Binding-site contacts:
Ligand atom O2A contacts residue GLY165 of chain 1.M at 3.1 Å.
Ligand atom C5 contacts residue TYR349 of chain 1.M at 3.4 Å (hydrophobic).
Ligand atom O3G contacts residue GLY163 of chain 1.M at 3.3 Å (h-bond).
Ligand atom N3B contacts residue ARG373 of chain 1.I at 3.5 Å (salt-bridge).
Ligand atom O1G contacts residue ARG193 of chain 1.M at 2.8 Å (salt-bridge).
Ligand atom N3B contacts residue GLY163 of chain 1.M at 3.0 Å (h-bond).
Ligand atom O1G contacts residue SER344 of chain 1.I at 3.1 Å.
Ligand atom O2A contacts residue LYS166 of chain 1.M at 3.5 Å (salt-bridge).
Ligand atom N6 contacts residue PHE422 of chain 1.M at 3.2 Å.
Ligand atom O2B contacts residue MG1 of chain 1.YA at 2.2 Å.
Ligand atom O2' contacts residue VAL371 of chain 1.I at 3.3 Å.
Ligand atom PB contacts residue LYS166 of chain 1.M at 3.4 Å.
Ligand atom PB contacts residue MG1 of chain 1.YA at 3.3 Å.
Ligand atom O1G contacts residue ILE343 of chain 1.I at 3.5 Å (h-bond).
Ligand atom O3' contacts residue PHE428 of chain 1.M at 3.3 Å.
Ligand atom O3G contacts residue ALA162 of chain 1.M at 3.4 Å.
Ligand atom O1G contacts residue ARG373 of chain 1.I at 2.8 Å (salt-bridge).
Ligand atom O2A contacts residue THR167 of chain 1.M at 3.2 Å (h-bond).
Ligand atom C4 contacts residue TYR349 of chain 1.M at 3.5 Å (hydrophobic).
Ligand atom O3A contacts residue GLY165 of chain 1.M at 3.0 Å (h-bond).
Ligand atom O1B contacts residue GLY165 of chain 1.M at 3.1 Å (h-bond).
Ligand atom O1A contacts residue ARG373 of chain 1.I at 3.2 Å (salt-bridge).
Ligand atom N7 contacts residue VAL168 of chain 1.M at 3.5 Å.
Ligand atom O4' contacts residue GLY163 of chain 1.M at 3.5 Å (h-bond).
Ligand atom O2' contacts residue PHE428 of chain 1.M at 3.3 Å.
Ligand atom O2G contacts residue ARG193 of chain 1.M at 3.2 Å (salt-bridge).
Ligand atom O2B contacts residue LYS166 of chain 1.M at 3.5 Å (salt-bridge).
Ligand atom N1 contacts residue TYR349 of chain 1.M at 3.4 Å.
Ligand atom O1B contacts residue VAL164 of chain 1.M at 3.4 Å (h-bond).
Ligand atom O3A contacts residue LYS166 of chain 1.M at 3.6 Å (salt-bridge).
Ligand atom O2B contacts residue THR167 of chain 1.M at 2.9 Å (h-bond).
Ligand atom N9 contacts residue TYR349 of chain 1.M at 3.5 Å.
Ligand atom C5' contacts residue GLY163 of chain 1.M at 3.5 Å.
Ligand atom PG contacts residue MG1 of chain 1.YA at 3.5 Å.
Ligand atom N6 contacts residue VAL168 of chain 1.M at 3.5 Å.
Ligand atom O2A contacts residue VAL168 of chain 1.M at 2.7 Å (h-bond).
Ligand atom N1 contacts residue ALA425 of chain 1.M at 3.5 Å.
Ligand atom O1B contacts residue LYS166 of chain 1.M at 2.6 Å (salt-bridge).
Ligand atom O3G contacts residue LYS166 of chain 1.M at 2.9 Å (salt-bridge).
Ligand atom O2G contacts residue MG1 of chain 1.YA at 2.2 Å.

The protein below binds the small molecule below.
Small molecule (SMILES): Nc1ncnc2c1ncn2[C@@H]1O[C@H](CO[P](=O)(O)O[P](=O)(O)NP(=O)(O)O)[C@@H](O)[C@H]1O

Sequence of chain 1.M:
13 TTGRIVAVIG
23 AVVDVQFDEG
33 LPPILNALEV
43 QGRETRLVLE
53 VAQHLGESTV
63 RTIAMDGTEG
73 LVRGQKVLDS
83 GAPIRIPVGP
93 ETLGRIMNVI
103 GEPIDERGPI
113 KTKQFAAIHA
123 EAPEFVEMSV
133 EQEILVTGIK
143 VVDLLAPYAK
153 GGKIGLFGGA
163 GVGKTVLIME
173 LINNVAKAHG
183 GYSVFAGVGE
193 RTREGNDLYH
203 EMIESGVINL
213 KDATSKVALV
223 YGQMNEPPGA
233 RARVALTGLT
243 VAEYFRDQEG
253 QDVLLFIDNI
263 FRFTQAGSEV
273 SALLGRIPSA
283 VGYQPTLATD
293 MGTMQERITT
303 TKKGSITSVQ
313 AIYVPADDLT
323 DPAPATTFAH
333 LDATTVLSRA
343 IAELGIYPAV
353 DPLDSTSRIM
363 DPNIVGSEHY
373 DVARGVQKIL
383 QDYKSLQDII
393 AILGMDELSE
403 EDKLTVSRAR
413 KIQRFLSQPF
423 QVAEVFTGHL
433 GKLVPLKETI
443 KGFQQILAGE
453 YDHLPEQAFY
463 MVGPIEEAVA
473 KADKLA

Sequence of chain 1.I:
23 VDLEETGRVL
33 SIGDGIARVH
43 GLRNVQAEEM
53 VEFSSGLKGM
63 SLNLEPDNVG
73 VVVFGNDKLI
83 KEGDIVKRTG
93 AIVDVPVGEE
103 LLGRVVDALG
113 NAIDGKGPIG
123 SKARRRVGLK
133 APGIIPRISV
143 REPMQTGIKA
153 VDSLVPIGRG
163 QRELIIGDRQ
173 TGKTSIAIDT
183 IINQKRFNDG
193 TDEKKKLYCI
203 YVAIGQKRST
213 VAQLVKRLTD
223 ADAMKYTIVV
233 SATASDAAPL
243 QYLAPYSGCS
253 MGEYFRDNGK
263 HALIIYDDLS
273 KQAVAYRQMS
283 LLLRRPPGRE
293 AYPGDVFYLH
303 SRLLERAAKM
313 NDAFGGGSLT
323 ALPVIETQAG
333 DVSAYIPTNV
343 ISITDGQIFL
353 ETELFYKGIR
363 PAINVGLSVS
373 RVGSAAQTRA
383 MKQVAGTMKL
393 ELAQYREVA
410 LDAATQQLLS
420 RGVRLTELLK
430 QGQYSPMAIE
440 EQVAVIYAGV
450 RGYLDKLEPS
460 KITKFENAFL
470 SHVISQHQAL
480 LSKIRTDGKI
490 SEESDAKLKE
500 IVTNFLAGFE